Binding-site contacts:
Ligand atom O2 contacts residue TYR154 of chain 1.A at 3.2 Å.
Ligand atom C4 contacts residue LEU234 of chain 1.A at 3.6 Å (hydrophobic).
Ligand atom C6 contacts residue LEU106 of chain 1.A at 4.0 Å (hydrophobic).
Ligand atom N contacts residue PHE81 of chain 1.A at 3.6 Å.
Ligand atom N contacts residue GLU104 of chain 1.A at 2.6 Å (salt-bridge).
Ligand atom O1 contacts residue TYR154 of chain 1.A at 3.8 Å.
Ligand atom O2 contacts residue PHE81 of chain 1.A at 3.6 Å.
Ligand atom C4 contacts residue PHE208 of chain 1.A at 3.5 Å (hydrophobic).
Ligand atom C1 contacts residue GLU104 of chain 1.A at 3.3 Å.
Ligand atom O2 contacts residue LEU82 of chain 1.A at 3.4 Å.
Ligand atom C2 contacts residue TYR152 of chain 1.A at 3.9 Å (hydrophobic).
Ligand atom C5 contacts residue GLU104 of chain 1.A at 3.4 Å.
Ligand atom C6 contacts residue PHE81 of chain 1.A at 3.2 Å (hydrophobic).
Ligand atom C5 contacts residue TYR240 of chain 1.A at 4.0 Å (hydrophobic).
Ligand atom C2 contacts residue PHE81 of chain 1.A at 3.5 Å (hydrophobic).
Ligand atom C3 contacts residue PHE81 of chain 1.A at 3.8 Å (hydrophobic).
Ligand atom C1 contacts residue LEU106 of chain 1.A at 3.7 Å (hydrophobic).
Ligand atom C3 contacts residue TYR152 of chain 1.A at 3.4 Å (hydrophobic).
Ligand atom C6 contacts residue TYR154 of chain 1.A at 3.6 Å (hydrophobic).
Ligand atom O1 contacts residue GLU104 of chain 1.A at 4.2 Å.
Ligand atom O2 contacts residue TYR152 of chain 1.A at 2.7 Å (h-bond).
Ligand atom N contacts residue LEU234 of chain 1.A at 4.2 Å.
Ligand atom C1 contacts residue PHE81 of chain 1.A at 3.2 Å (hydrophobic).
Ligand atom C6 contacts residue LEU82 of chain 1.A at 3.9 Å (hydrophobic).
Ligand atom C3 contacts residue TYR154 of chain 1.A at 3.5 Å (hydrophobic).
Ligand atom C6 contacts residue SER83 of chain 1.A at 3.4 Å.
Ligand atom C5 contacts residue LEU234 of chain 1.A at 3.4 Å (hydrophobic).
Ligand atom O1 contacts residue PHE81 of chain 1.A at 3.4 Å (h-bond).
Ligand atom C3 contacts residue PHE208 of chain 1.A at 3.6 Å (hydrophobic).
Ligand atom C4 contacts residue TYR154 of chain 1.A at 3.9 Å (hydrophobic).
Ligand atom O2 contacts residue SER83 of chain 1.A at 2.8 Å (h-bond).
Ligand atom N contacts residue LEU106 of chain 1.A at 3.7 Å.
Ligand atom C5 contacts residue PHE81 of chain 1.A at 3.2 Å (hydrophobic).
Ligand atom O1 contacts residue PRO105 of chain 1.A at 3.5 Å.
Ligand atom O1 contacts residue LEU106 of chain 1.A at 2.8 Å (h-bond).
Ligand atom O1 contacts residue LEU82 of chain 1.A at 4.1 Å.
Ligand atom C4 contacts residue PHE81 of chain 1.A at 3.6 Å (hydrophobic).
Ligand atom O1 contacts residue SER83 of chain 1.A at 2.6 Å (h-bond).
Ligand atom C2 contacts residue TYR154 of chain 1.A at 4.0 Å (hydrophobic).
Ligand atom C6 contacts residue TYR152 of chain 1.A at 3.6 Å (hydrophobic).

Sequence of chain 1.A:
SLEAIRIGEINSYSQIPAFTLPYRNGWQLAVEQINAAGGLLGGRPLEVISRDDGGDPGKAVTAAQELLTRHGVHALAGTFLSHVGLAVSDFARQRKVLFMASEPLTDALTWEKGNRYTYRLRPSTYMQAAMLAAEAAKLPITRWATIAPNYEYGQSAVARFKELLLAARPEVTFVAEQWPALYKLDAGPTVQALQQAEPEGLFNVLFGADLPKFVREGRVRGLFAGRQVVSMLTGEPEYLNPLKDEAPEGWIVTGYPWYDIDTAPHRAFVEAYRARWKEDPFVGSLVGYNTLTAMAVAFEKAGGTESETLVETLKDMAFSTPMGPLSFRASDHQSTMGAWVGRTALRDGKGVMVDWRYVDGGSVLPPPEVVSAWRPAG

This small molecule binds to this protein.
Small molecule (SMILES): O=C(O)c1cccnc1